This small molecule binds to this protein.
Small molecule (SMILES): N#Cc1ccc(COC[C@H]2O[C@@H](n3c(NCc4ccc5ncccc5c4)nc4c(N)ncnc43)[C@H](O)[C@@H]2O)cc1

Sequence of chain 1.A:
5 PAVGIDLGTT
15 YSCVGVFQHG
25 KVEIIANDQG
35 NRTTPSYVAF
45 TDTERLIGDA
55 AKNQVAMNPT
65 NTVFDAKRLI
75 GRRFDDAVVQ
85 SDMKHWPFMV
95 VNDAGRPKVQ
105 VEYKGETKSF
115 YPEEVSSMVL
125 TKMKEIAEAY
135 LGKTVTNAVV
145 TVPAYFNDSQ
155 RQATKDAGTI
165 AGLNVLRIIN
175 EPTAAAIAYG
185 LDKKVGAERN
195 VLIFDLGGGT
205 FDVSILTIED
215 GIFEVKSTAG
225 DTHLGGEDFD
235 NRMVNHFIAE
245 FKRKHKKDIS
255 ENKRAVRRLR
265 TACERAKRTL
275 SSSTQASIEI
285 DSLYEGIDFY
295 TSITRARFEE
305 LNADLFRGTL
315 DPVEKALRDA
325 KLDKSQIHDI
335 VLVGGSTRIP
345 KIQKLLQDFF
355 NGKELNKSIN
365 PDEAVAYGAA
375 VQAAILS

Binding-site contacts:
Ligand atom N10 contacts residue SER275 of chain 1.A at 3.6 Å.
Ligand atom C22 contacts residue TYR15 of chain 1.A at 3.5 Å (hydrophobic).
Ligand atom O33 contacts residue LYS271 of chain 1.A at 3.5 Å (salt-bridge).
Ligand atom C39 contacts residue GLU268 of chain 1.A at 3.6 Å.
Ligand atom C19 contacts residue THR37 of chain 1.A at 3.2 Å.
Ligand atom C21 contacts residue TYR15 of chain 1.A at 3.3 Å (hydrophobic).
Ligand atom C39 contacts residue ARG272 of chain 1.A at 3.5 Å.
Ligand atom C4 contacts residue SER275 of chain 1.A at 3.5 Å.
Ligand atom C4 contacts residue ARG272 of chain 1.A at 3.6 Å.
Ligand atom C8 contacts residue GLY339 of chain 1.A at 3.6 Å.
Ligand atom C13 contacts residue GLY202 of chain 1.A at 3.3 Å.
Ligand atom N3 contacts residue LYS271 of chain 1.A at 3.4 Å.
Ligand atom O33 contacts residue GLY202 of chain 1.A at 3.3 Å.
Ligand atom C24 contacts residue ARG342 of chain 1.A at 3.1 Å.
Ligand atom O12 contacts residue SER340 of chain 1.A at 3.4 Å (h-bond).
Ligand atom N23 contacts residue ARG342 of chain 1.A at 3.4 Å (salt-bridge).
Ligand atom C9 contacts residue GLY339 of chain 1.A at 3.3 Å.
Ligand atom C4 contacts residue ARG342 of chain 1.A at 3.6 Å.
Ligand atom C14 contacts residue GLY202 of chain 1.A at 3.5 Å.
Ligand atom C2 contacts residue SER275 of chain 1.A at 3.2 Å.
Ligand atom C8 contacts residue ARG272 of chain 1.A at 3.4 Å.
Ligand atom C28 contacts residue ARG272 of chain 1.A at 3.5 Å.
Ligand atom O34 contacts residue LYS271 of chain 1.A at 2.6 Å (salt-bridge).
Ligand atom C38 contacts residue ARG272 of chain 1.A at 3.5 Å.
Ligand atom O34 contacts residue GLU268 of chain 1.A at 2.7 Å (salt-bridge).
Ligand atom N7 contacts residue ARG342 of chain 1.A at 3.2 Å (salt-bridge).
Ligand atom C40 contacts residue GLU268 of chain 1.A at 3.6 Å.
Ligand atom C24 contacts residue ASP366 of chain 1.A at 3.3 Å.
Ligand atom C2 contacts residue ILE343 of chain 1.A at 3.5 Å (hydrophobic).
Ligand atom N1 contacts residue SER275 of chain 1.A at 2.4 Å (h-bond).
Ligand atom N37 contacts residue ARG272 of chain 1.A at 3.6 Å.
Ligand atom N7 contacts residue ARG272 of chain 1.A at 3.6 Å.
Ligand atom C6 contacts residue ARG342 of chain 1.A at 3.4 Å.
Ligand atom N5 contacts residue GLY339 of chain 1.A at 3.5 Å (h-bond).
Ligand atom C40 contacts residue ARG272 of chain 1.A at 3.5 Å.
Ligand atom C35 contacts residue ARG272 of chain 1.A at 3.5 Å.
Ligand atom O12 contacts residue GLY339 of chain 1.A at 3.1 Å.
Ligand atom N3 contacts residue GLY339 of chain 1.A at 3.6 Å (h-bond).
Ligand atom C18 contacts residue THR37 of chain 1.A at 3.5 Å.
Ligand atom N10 contacts residue ARG342 of chain 1.A at 3.2 Å.